Sequence of chain 1.A:
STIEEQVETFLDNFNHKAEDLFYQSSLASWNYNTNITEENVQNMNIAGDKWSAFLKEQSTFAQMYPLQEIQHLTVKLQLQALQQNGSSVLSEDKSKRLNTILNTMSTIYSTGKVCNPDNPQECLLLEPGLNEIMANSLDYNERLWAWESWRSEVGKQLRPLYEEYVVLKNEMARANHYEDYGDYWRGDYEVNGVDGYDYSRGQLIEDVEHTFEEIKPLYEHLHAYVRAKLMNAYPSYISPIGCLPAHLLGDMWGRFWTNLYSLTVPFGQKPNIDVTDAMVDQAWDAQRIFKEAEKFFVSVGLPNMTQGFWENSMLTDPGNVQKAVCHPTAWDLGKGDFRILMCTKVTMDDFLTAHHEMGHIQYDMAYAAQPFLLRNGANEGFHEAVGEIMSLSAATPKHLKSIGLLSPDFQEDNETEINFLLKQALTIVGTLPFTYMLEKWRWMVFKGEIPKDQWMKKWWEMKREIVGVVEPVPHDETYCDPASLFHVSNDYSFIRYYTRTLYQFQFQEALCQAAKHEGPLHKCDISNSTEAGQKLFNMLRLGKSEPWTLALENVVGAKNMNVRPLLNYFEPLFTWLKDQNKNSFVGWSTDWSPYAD

The protein below binds the small molecule below.
Small molecule (SMILES): CC(=O)N[C@H]1[C@H](O[C@H]2[C@H](O)[C@@H](NC(C)=O)CO[C@@H]2CO)O[C@H](CO)[C@@H](O)[C@@H]1O

Binding-site contacts:
Ligand atom O5 contacts residue ASN305 of chain 1.A at 2.4 Å (h-bond).
Ligand atom C3 contacts residue ASN305 of chain 1.A at 3.8 Å.
Ligand atom C6 contacts residue LYS292 of chain 1.A at 3.9 Å.
Ligand atom O6 contacts residue LYS292 of chain 1.A at 4.1 Å.
Ligand atom O7 contacts residue ASN305 of chain 1.A at 3.1 Å (h-bond).
Ligand atom C2 contacts residue ASN305 of chain 1.A at 2.5 Å.
Ligand atom C5 contacts residue ASN305 of chain 1.A at 3.7 Å.
Ligand atom N2 contacts residue ASN305 of chain 1.A at 2.9 Å (h-bond).
Ligand atom C1 contacts residue ASN305 of chain 1.A at 1.4 Å.
Ligand atom C4 contacts residue ASN305 of chain 1.A at 4.2 Å.
Ligand atom C8 contacts residue ASN305 of chain 1.A at 4.4 Å.
Ligand atom C7 contacts residue ASN305 of chain 1.A at 3.2 Å.